Binding-site contacts:
Ligand atom N02 contacts residue TYR317 of chain 1.C at 3.9 Å.
Ligand atom N11 contacts residue VAL296 of chain 1.C at 3.9 Å.
Ligand atom C03 contacts residue PRO294 of chain 1.C at 3.9 Å (hydrophobic).
Ligand atom F18 contacts residue SER206 of chain 1.C at 3.2 Å.
Ligand atom C03 contacts residue TRP316 of chain 1.C at 4.0 Å (hydrophobic).
Ligand atom C08 contacts residue GLU321 of chain 1.C at 3.5 Å.
Ligand atom C05 contacts residue VAL296 of chain 1.C at 3.7 Å (hydrophobic).
Ligand atom C13 contacts residue HEM1 of chain 1.Y at 3.9 Å.
Ligand atom N02 contacts residue MET318 of chain 1.C at 4.0 Å.
Ligand atom C15 contacts residue GLN207 of chain 1.C at 3.1 Å.
Ligand atom C16 contacts residue GLN207 of chain 1.C at 3.2 Å.
Ligand atom C06 contacts residue HEM1 of chain 1.Y at 4.1 Å.
Ligand atom N02 contacts residue TRP316 of chain 1.C at 2.9 Å (h-bond).
Ligand atom F18 contacts residue ASN298 of chain 1.C at 3.0 Å.
Ligand atom N02 contacts residue HEM1 of chain 1.Y at 3.1 Å.
Ligand atom C03 contacts residue HEM1 of chain 1.Y at 3.2 Å.
Ligand atom N11 contacts residue GLN207 of chain 1.C at 3.9 Å.
Ligand atom C02 contacts residue HEM1 of chain 1.Y at 3.5 Å.
Ligand atom N01 contacts residue HEM1 of chain 1.Y at 3.8 Å.
Ligand atom C02 contacts residue GLU321 of chain 1.C at 3.4 Å.
Ligand atom C02 contacts residue TRP316 of chain 1.C at 3.8 Å (hydrophobic).
Ligand atom N01 contacts residue GLU321 of chain 1.C at 2.7 Å (salt-bridge).
Ligand atom C08 contacts residue HEM1 of chain 1.Y at 3.7 Å.
Ligand atom C14 contacts residue ASN298 of chain 1.C at 4.0 Å.
Ligand atom C02 contacts residue PRO294 of chain 1.C at 4.0 Å (hydrophobic).
Ligand atom C07 contacts residue PHE313 of chain 1.C at 3.8 Å (hydrophobic).
Ligand atom C07 contacts residue GLY315 of chain 1.C at 3.7 Å.
Ligand atom C13 contacts residue ASN298 of chain 1.C at 4.0 Å.
Ligand atom C08 contacts residue VAL296 of chain 1.C at 4.1 Å (hydrophobic).
Ligand atom C07 contacts residue SER314 of chain 1.C at 3.9 Å.
Ligand atom C09 contacts residue GLU321 of chain 1.C at 3.9 Å.
Ligand atom C07 contacts residue HEM1 of chain 1.Y at 3.5 Å.
Ligand atom C06 contacts residue GLU321 of chain 1.C at 3.6 Å.
Ligand atom C10 contacts residue HEM1 of chain 1.Y at 3.1 Å.
Ligand atom C07 contacts residue PRO294 of chain 1.C at 3.9 Å (hydrophobic).
Ligand atom C09 contacts residue HEM1 of chain 1.Y at 3.6 Å.
Ligand atom C04 contacts residue HEM1 of chain 1.Y at 3.9 Å.
Ligand atom C12 contacts residue HEM1 of chain 1.Y at 3.2 Å.
Ligand atom C13 contacts residue VAL296 of chain 1.C at 3.7 Å (hydrophobic).
Ligand atom N02 contacts residue GLU321 of chain 1.C at 2.6 Å (salt-bridge).

A protein and the small-molecule ligand that binds it are described below.
Small molecule (SMILES): Cc1cc(N)nc(C#CCN2CCC(F)(F)CC2)c1

Sequence of chain 1.C:
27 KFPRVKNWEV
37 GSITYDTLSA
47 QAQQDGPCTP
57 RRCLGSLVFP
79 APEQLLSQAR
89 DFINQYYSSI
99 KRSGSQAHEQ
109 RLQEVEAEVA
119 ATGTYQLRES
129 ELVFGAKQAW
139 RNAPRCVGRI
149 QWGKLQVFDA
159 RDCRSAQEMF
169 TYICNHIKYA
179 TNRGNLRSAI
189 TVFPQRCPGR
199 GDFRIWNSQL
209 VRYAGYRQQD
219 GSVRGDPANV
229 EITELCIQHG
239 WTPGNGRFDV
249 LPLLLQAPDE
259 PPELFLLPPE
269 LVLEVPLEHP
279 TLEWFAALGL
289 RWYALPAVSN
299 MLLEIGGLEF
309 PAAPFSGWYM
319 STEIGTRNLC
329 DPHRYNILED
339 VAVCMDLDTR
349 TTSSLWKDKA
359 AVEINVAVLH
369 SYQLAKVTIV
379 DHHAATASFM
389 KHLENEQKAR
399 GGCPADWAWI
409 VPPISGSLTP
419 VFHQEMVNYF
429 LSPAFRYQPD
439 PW